Binding-site contacts:
Ligand atom C7 contacts residue HIS33 of chain 3.B at 3.4 Å.
Ligand atom C6 contacts residue PHE31 of chain 3.B at 3.5 Å (hydrophobic).
Ligand atom O7 contacts residue SER17 of chain 3.A at 2.3 Å (h-bond).
Ligand atom O5 contacts residue ASN58 of chain 3.D at 2.3 Å (h-bond).
Ligand atom C5 contacts residue ARG110 of chain 3.B at 3.2 Å.
Ligand atom C1 contacts residue ASN58 of chain 3.D at 1.4 Å.
Ligand atom C6 contacts residue TRP50 of chain 3.B at 3.5 Å (hydrophobic).
Ligand atom O6 contacts residue PHE31 of chain 3.B at 3.0 Å (h-bond).
Ligand atom C7 contacts residue ASN58 of chain 3.D at 3.1 Å.
Ligand atom C7 contacts residue SER17 of chain 3.A at 3.2 Å.
Ligand atom O4 contacts residue ASP57 of chain 3.B at 2.2 Å (salt-bridge).
Ligand atom O3 contacts residue GLY112 of chain 3.B at 3.6 Å (h-bond).
Ligand atom O2 contacts residue THR115 of chain 3.B at 2.9 Å (h-bond).
Ligand atom C2 contacts residue ASN58 of chain 3.D at 2.5 Å.
Ligand atom N2 contacts residue ASN58 of chain 3.D at 3.0 Å (h-bond).
Ligand atom O2 contacts residue GLY112 of chain 3.B at 2.8 Å (h-bond).
Ligand atom C5 contacts residue ASP57 of chain 3.B at 3.4 Å.
Ligand atom O3 contacts residue HIS33 of chain 3.B at 2.7 Å (h-bond).
Ligand atom C3 contacts residue HIS33 of chain 3.B at 3.5 Å.
Ligand atom O7 contacts residue SER52 of chain 3.B at 3.2 Å (h-bond).
Ligand atom O4 contacts residue SER55 of chain 3.B at 2.9 Å (h-bond).
Ligand atom O4 contacts residue GLY112 of chain 3.B at 3.3 Å (h-bond).
Ligand atom C8 contacts residue SER17 of chain 3.A at 3.6 Å.
Ligand atom C8 contacts residue PHE31 of chain 3.B at 3.2 Å (hydrophobic).
Ligand atom O7 contacts residue ASN58 of chain 3.D at 2.8 Å (h-bond).
Ligand atom O6 contacts residue SER55 of chain 3.B at 3.1 Å (h-bond).
Ligand atom C6 contacts residue ASP111 of chain 3.B at 3.4 Å.
Ligand atom O6 contacts residue ASP111 of chain 3.B at 2.4 Å (salt-bridge).
Ligand atom C4 contacts residue ASP57 of chain 3.B at 3.4 Å.
Ligand atom O4 contacts residue THR115 of chain 3.B at 3.6 Å.
Ligand atom O6 contacts residue ARG110 of chain 3.B at 3.3 Å (salt-bridge).
Ligand atom N2 contacts residue SER52 of chain 3.B at 3.6 Å (h-bond).
Ligand atom C6 contacts residue ASN30 of chain 3.B at 3.4 Å.
Ligand atom O6 contacts residue ASP57 of chain 3.B at 3.0 Å (salt-bridge).
Ligand atom C6 contacts residue ASP57 of chain 3.B at 3.4 Å.
Ligand atom O3 contacts residue SER113 of chain 3.B at 3.4 Å (h-bond).
Ligand atom O6 contacts residue ASN59 of chain 3.B at 3.2 Å (h-bond).
Ligand atom O3 contacts residue HIS96 of chain 3.C at 3.5 Å.
Ligand atom C6 contacts residue ASP111 of chain 3.B at 3.2 Å.
Ligand atom C5 contacts residue GLY112 of chain 3.B at 3.4 Å.

A protein and the small-molecule ligand that binds it are described below.
Small molecule (SMILES): CC(=O)N[C@H]1[C@H](O[C@H]2[C@H](O)[C@@H](NC(C)=O)CO[C@@H]2CO)O[C@H](CO)[C@@H](O[C@@H]2O[C@H](CO[C@H]3O[C@H](CO)[C@@H](O)[C@H](O[C@H]4O[C@H](CO)[C@@H](O)[C@H](O)[C@@H]4O)[C@@H]3O)[C@@H](O)[C@H](O[C@H]3O[C@H](CO)[C@@H](O)[C@H](O)[C@@H]3O)[C@@H]2O)[C@@H]1O

Sequence of chain 3.A:
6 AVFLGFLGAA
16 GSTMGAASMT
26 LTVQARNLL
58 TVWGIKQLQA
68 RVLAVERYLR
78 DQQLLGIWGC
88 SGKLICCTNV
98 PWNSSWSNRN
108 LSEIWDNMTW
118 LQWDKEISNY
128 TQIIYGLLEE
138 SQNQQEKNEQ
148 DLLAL

Sequence of chain 3.C:
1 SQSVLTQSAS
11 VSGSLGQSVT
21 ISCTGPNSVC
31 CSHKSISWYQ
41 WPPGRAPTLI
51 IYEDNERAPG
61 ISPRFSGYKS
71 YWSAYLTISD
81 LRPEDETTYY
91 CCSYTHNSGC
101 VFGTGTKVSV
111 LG

Sequence of chain 3.D:
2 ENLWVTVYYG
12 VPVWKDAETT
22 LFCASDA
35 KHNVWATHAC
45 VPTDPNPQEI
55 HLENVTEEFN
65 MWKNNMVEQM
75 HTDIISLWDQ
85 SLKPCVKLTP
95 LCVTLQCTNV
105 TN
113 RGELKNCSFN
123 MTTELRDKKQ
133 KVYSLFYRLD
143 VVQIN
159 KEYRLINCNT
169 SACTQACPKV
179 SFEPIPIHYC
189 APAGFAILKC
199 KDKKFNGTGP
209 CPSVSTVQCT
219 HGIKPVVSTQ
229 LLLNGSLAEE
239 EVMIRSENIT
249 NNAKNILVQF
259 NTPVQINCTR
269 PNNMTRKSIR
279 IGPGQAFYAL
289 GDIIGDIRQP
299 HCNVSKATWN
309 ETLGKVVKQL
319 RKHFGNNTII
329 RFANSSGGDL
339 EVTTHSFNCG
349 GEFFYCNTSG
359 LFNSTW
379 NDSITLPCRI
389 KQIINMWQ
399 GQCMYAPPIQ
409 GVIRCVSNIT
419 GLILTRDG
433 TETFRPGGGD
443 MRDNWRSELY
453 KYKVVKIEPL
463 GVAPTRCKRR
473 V

Sequence of chain 3.B:
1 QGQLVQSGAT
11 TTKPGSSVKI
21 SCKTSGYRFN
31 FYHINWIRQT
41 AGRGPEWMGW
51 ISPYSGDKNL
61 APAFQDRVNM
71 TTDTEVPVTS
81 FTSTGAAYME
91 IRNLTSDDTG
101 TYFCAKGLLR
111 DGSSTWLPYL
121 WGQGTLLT